Binding-site contacts:
Ligand atom O6 contacts residue ALA893 of chain 1.C at 3.8 Å.
Ligand atom C4 contacts residue ASN895 of chain 1.C at 4.2 Å.
Ligand atom O5 contacts residue ASN895 of chain 1.C at 2.4 Å (h-bond).
Ligand atom C8 contacts residue GLU567 of chain 1.C at 3.9 Å.
Ligand atom C6 contacts residue ASN895 of chain 1.C at 4.2 Å.
Ligand atom O7 contacts residue GLU567 of chain 1.C at 4.5 Å.
Ligand atom C2 contacts residue ASN895 of chain 1.C at 2.5 Å.
Ligand atom C7 contacts residue ASN568 of chain 1.C at 3.9 Å.
Ligand atom O3 contacts residue ASN895 of chain 1.C at 3.4 Å (h-bond).
Ligand atom O5 contacts residue PHE982 of chain 1.C at 4.0 Å.
Ligand atom C6 contacts residue ALA893 of chain 1.C at 4.4 Å (hydrophobic).
Ligand atom C6 contacts residue PHE982 of chain 1.C at 4.1 Å (hydrophobic).
Ligand atom O7 contacts residue ASN568 of chain 1.C at 2.8 Å (h-bond).
Ligand atom C8 contacts residue ASN895 of chain 1.C at 4.4 Å.
Ligand atom O5 contacts residue LEU591 of chain 1.C at 4.4 Å.
Ligand atom C1 contacts residue ASN895 of chain 1.C at 1.4 Å.
Ligand atom C7 contacts residue GLU567 of chain 1.C at 4.4 Å.
Ligand atom C5 contacts residue ASN895 of chain 1.C at 3.7 Å.
Ligand atom N2 contacts residue ASN895 of chain 1.C at 3.5 Å (h-bond).
Ligand atom O6 contacts residue ASN895 of chain 1.C at 4.1 Å.
Ligand atom C7 contacts residue ASN895 of chain 1.C at 4.4 Å.
Ligand atom C3 contacts residue ASN895 of chain 1.C at 3.5 Å.
Ligand atom C1 contacts residue LEU591 of chain 1.C at 3.8 Å (hydrophobic).

Sequence of chain 1.C:
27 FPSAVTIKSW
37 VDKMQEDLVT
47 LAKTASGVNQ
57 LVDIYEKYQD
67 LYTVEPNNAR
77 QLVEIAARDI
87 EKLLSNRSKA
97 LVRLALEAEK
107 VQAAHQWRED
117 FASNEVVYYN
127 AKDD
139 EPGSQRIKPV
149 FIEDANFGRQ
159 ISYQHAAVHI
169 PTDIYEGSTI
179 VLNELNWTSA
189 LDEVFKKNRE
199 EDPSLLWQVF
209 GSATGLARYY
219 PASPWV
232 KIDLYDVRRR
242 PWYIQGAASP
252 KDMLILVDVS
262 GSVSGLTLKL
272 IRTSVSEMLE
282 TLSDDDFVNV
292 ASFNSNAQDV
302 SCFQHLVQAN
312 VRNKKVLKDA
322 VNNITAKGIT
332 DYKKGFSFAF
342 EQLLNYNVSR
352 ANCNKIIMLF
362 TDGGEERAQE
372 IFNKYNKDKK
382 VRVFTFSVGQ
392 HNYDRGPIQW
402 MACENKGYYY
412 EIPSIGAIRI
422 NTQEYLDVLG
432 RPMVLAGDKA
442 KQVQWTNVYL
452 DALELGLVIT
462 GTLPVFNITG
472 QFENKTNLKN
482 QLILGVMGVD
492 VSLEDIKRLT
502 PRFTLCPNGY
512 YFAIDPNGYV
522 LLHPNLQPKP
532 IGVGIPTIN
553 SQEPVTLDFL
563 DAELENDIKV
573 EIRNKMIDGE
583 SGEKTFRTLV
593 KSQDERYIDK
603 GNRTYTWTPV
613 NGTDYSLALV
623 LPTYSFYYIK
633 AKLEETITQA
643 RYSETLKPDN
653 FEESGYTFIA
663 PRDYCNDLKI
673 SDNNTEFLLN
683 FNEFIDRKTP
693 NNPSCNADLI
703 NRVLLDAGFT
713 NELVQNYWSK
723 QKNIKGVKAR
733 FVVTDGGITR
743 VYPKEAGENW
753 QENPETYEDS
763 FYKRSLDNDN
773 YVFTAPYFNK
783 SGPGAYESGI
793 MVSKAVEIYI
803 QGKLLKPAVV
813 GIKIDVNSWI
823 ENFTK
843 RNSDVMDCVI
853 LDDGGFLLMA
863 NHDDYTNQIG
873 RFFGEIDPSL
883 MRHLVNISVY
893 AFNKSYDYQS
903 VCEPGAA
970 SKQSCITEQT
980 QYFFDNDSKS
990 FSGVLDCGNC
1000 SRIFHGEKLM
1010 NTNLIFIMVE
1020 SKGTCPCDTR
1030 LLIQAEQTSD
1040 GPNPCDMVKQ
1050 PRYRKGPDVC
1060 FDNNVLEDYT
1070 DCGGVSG

A protein and the small-molecule ligand that binds it are described below.
Small molecule (SMILES): CC(=O)N[C@H]1[C@H](O[C@H]2[C@H](O)[C@@H](NC(C)=O)CO[C@@H]2CO)O[C@H](CO)[C@@H](O)[C@@H]1O